This protein binds this small molecule.
Small molecule (SMILES): C[C@H]1O[C@@H](n2cnc3c(N)ncnc32)[C@H](O)[C@@H]1O

Sequence of chain 1.A:
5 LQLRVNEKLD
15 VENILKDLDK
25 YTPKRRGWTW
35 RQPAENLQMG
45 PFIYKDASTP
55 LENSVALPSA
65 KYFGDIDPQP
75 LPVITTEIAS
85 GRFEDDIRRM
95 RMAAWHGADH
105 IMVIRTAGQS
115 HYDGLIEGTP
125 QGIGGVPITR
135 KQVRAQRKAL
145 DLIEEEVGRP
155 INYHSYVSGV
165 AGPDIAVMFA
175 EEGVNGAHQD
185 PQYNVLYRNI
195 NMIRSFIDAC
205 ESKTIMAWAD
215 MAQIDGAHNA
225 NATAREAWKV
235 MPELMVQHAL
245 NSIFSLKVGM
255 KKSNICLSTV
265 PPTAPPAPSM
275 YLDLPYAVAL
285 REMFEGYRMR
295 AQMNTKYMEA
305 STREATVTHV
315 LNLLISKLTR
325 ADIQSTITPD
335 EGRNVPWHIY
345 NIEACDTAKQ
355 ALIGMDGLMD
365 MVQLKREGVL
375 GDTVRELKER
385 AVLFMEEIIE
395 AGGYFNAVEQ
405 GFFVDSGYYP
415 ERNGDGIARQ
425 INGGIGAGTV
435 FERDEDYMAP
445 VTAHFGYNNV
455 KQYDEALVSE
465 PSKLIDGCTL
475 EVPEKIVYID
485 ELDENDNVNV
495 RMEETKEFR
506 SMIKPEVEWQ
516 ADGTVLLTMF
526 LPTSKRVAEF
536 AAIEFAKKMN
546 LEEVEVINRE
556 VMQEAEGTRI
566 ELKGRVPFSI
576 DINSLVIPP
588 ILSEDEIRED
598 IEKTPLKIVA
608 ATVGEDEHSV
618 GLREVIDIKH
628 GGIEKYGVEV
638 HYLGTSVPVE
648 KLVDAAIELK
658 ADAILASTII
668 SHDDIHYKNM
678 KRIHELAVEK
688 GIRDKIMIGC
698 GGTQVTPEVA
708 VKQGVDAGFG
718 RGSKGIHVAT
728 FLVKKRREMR

Binding-site contacts:
Ligand atom C1' contacts residue LEU486 of chain 1.A at 4.3 Å (hydrophobic).
Ligand atom C3' contacts residue ASP487 of chain 1.A at 3.8 Å.
Ligand atom C4' contacts residue ASP487 of chain 1.A at 4.1 Å.
Ligand atom C8 contacts residue LEU486 of chain 1.A at 3.4 Å (hydrophobic).
Ligand atom O3' contacts residue PRO124 of chain 1.A at 4.2 Å.
Ligand atom N9 contacts residue LEU486 of chain 1.A at 3.8 Å.
Ligand atom N3 contacts residue LEU486 of chain 1.A at 3.6 Å (h-bond).
Ligand atom N7 contacts residue LEU486 of chain 1.A at 3.6 Å.
Ligand atom C2 contacts residue ASP487 of chain 1.A at 4.1 Å.
Ligand atom N3 contacts residue ASP487 of chain 1.A at 3.9 Å.
Ligand atom C5 contacts residue LEU486 of chain 1.A at 3.9 Å (hydrophobic).
Ligand atom C5' contacts residue ASP487 of chain 1.A at 4.0 Å.
Ligand atom C2 contacts residue LEU486 of chain 1.A at 3.1 Å (hydrophobic).
Ligand atom C2' contacts residue LEU486 of chain 1.A at 4.2 Å (hydrophobic).
Ligand atom O3' contacts residue ASP490 of chain 1.A at 4.2 Å.
Ligand atom O2' contacts residue GLU121 of chain 1.A at 3.7 Å.
Ligand atom C6 contacts residue LEU486 of chain 1.A at 4.4 Å (hydrophobic).
Ligand atom C4 contacts residue LEU486 of chain 1.A at 3.6 Å (hydrophobic).
Ligand atom N1 contacts residue LEU486 of chain 1.A at 3.6 Å (h-bond).
Ligand atom O3' contacts residue ASP487 of chain 1.A at 3.4 Å (salt-bridge).
Ligand atom O2' contacts residue LEU486 of chain 1.A at 3.7 Å.
Ligand atom O2' contacts residue ASP487 of chain 1.A at 4.4 Å.